Binding-site contacts:
Ligand atom O contacts residue LYS60 of chain 1.A at 2.9 Å (salt-bridge).
Ligand atom C7 contacts residue GLY114 of chain 1.A at 3.8 Å.
Ligand atom N contacts residue ALA111 of chain 1.A at 3.0 Å (h-bond).
Ligand atom C7 contacts residue LEU37 of chain 1.A at 3.9 Å (hydrophobic).
Ligand atom C15 contacts residue ILE92 of chain 1.A at 4.0 Å (hydrophobic).
Ligand atom C4 contacts residue LEU163 of chain 1.A at 3.5 Å (hydrophobic).
Ligand atom S1 contacts residue TYR110 of chain 1.A at 3.7 Å.
Ligand atom C14 contacts residue GLY114 of chain 1.A at 3.9 Å.
Ligand atom S1 contacts residue ALA111 of chain 1.A at 3.4 Å (h-bond).
Ligand atom C contacts residue EDO1 of chain 1.C at 3.5 Å.
Ligand atom C15 contacts residue ALA111 of chain 1.A at 4.0 Å (hydrophobic).
Ligand atom C1 contacts residue LEU108 of chain 1.A at 3.9 Å (hydrophobic).
Ligand atom C15 contacts residue LEU163 of chain 1.A at 3.9 Å (hydrophobic).
Ligand atom C contacts residue LYS60 of chain 1.A at 3.6 Å.
Ligand atom C6 contacts residue ALA111 of chain 1.A at 3.9 Å (hydrophobic).
Ligand atom O1 contacts residue LYS60 of chain 1.A at 3.6 Å.
Ligand atom N1 contacts residue LEU163 of chain 1.A at 3.7 Å.
Ligand atom C15 contacts residue GLU109 of chain 1.A at 3.1 Å.
Ligand atom N contacts residue ALA58 of chain 1.A at 3.5 Å.
Ligand atom C5 contacts residue TYR110 of chain 1.A at 3.8 Å (hydrophobic).
Ligand atom O contacts residue ASP177 of chain 1.A at 3.6 Å.
Ligand atom N1 contacts residue ALA58 of chain 1.A at 3.8 Å.
Ligand atom C12 contacts residue LYS35 of chain 1.A at 3.6 Å.
Ligand atom C4 contacts residue ALA111 of chain 1.A at 3.8 Å (hydrophobic).
Ligand atom S2 contacts residue LEU37 of chain 1.A at 3.9 Å.
Ligand atom C3 contacts residue LEU163 of chain 1.A at 3.3 Å (hydrophobic).
Ligand atom C15 contacts residue ALA58 of chain 1.A at 3.4 Å (hydrophobic).
Ligand atom O contacts residue EDO1 of chain 1.C at 2.5 Å (h-bond).
Ligand atom N contacts residue TYR110 of chain 1.A at 3.7 Å.
Ligand atom S1 contacts residue GLY114 of chain 1.A at 3.7 Å.
Ligand atom C5 contacts residue ALA111 of chain 1.A at 3.2 Å (hydrophobic).
Ligand atom C2 contacts residue LEU163 of chain 1.A at 3.4 Å (hydrophobic).
Ligand atom C8 contacts residue LEU37 of chain 1.A at 3.9 Å (hydrophobic).
Ligand atom N contacts residue GLU109 of chain 1.A at 3.5 Å (salt-bridge).
Ligand atom S1 contacts residue ALA112 of chain 1.A at 3.7 Å.
Ligand atom N contacts residue LEU163 of chain 1.A at 3.9 Å.
Ligand atom C1 contacts residue EDO1 of chain 1.C at 3.7 Å.
Ligand atom O1 contacts residue VAL45 of chain 1.A at 3.9 Å.
Ligand atom C13 contacts residue LYS35 of chain 1.A at 3.6 Å.
Ligand atom S2 contacts residue LEU163 of chain 1.A at 3.9 Å.

Sequence of chain 1.A:
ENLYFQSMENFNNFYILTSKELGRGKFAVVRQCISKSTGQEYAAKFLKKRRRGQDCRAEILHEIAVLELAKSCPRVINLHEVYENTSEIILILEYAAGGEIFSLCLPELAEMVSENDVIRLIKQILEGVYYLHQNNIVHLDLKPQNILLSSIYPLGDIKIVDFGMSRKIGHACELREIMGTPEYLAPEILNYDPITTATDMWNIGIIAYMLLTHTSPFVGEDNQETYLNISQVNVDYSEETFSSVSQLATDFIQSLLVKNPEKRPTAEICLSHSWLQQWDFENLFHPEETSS

A small-molecule ligand and the protein it binds are described below.
Small molecule (SMILES): O=C(O)CSc1ncnc2cc(-c3cc4ccccc4s3)sc12